Sequence of chain 1.A:
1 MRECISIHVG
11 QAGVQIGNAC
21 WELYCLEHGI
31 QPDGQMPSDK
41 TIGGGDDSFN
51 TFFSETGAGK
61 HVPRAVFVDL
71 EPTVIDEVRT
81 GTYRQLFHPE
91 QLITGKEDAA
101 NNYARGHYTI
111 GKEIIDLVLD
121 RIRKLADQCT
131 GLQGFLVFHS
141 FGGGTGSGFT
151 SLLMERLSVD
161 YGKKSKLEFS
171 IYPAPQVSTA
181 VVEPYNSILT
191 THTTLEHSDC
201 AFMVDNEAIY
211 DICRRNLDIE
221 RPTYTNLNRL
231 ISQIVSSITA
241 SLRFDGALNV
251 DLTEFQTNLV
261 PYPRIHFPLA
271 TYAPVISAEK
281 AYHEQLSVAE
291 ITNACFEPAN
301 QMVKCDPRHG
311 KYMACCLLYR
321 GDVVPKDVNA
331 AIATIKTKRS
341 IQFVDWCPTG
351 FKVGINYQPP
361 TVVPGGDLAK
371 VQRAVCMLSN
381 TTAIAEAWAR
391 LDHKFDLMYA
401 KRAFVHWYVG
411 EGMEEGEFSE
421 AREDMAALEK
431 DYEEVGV

The small molecule below binds the protein below.
Small molecule (SMILES): CC(C)(C)c1nc[nH]c1/C=c1\[nH]c(=O)/c(=C/c2cccc(C(=O)c3ccc(F)cc3)c2)[nH]c1=O

Sequence of chain 1.B:
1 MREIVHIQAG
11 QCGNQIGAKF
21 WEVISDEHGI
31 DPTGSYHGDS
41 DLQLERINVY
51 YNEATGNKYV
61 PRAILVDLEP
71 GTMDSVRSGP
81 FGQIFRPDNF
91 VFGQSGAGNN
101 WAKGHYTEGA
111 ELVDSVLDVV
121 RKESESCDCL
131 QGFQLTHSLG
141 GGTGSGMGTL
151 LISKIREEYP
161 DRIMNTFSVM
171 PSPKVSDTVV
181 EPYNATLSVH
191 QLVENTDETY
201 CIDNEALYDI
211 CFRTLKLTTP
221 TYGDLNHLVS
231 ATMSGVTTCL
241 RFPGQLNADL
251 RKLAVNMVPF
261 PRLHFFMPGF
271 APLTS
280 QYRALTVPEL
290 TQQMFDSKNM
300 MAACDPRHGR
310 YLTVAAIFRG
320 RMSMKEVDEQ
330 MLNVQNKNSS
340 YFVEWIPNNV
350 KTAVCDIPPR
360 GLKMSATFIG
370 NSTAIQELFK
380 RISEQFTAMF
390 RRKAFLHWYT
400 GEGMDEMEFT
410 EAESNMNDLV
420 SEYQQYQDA

Binding-site contacts:
Ligand atom NAV contacts residue LEU253 of chain 1.B at 3.6 Å.
Ligand atom FAG contacts residue THR136 of chain 1.B at 3.1 Å.
Ligand atom CBF contacts residue TYR200 of chain 1.B at 3.3 Å (hydrophobic).
Ligand atom CAR contacts residue TYR200 of chain 1.B at 3.6 Å (hydrophobic).
Ligand atom CAJ contacts residue THR237 of chain 1.B at 3.6 Å.
Ligand atom CAR contacts residue ASN165 of chain 1.B at 3.6 Å.
Ligand atom OAE contacts residue LEU253 of chain 1.B at 3.4 Å.
Ligand atom CAH contacts residue TYR200 of chain 1.B at 3.1 Å (hydrophobic).
Ligand atom NAS contacts residue ALA314 of chain 1.B at 3.5 Å.
Ligand atom CAN contacts residue GLN134 of chain 1.B at 3.6 Å.
Ligand atom OAD contacts residue ASN165 of chain 1.B at 3.4 Å.
Ligand atom CAQ contacts residue PHE167 of chain 1.B at 3.4 Å (hydrophobic).
Ligand atom CAL contacts residue VAL236 of chain 1.B at 3.2 Å (hydrophobic).
Ligand atom CAL contacts residue LEU240 of chain 1.B at 3.5 Å (hydrophobic).
Ligand atom CAO contacts residue GLN134 of chain 1.B at 3.6 Å.
Ligand atom OAE contacts residue GLU198 of chain 1.B at 2.9 Å (salt-bridge).
Ligand atom CAM contacts residue GLN134 of chain 1.B at 3.4 Å.
Ligand atom CBE contacts residue VAL236 of chain 1.B at 3.3 Å (hydrophobic).
Ligand atom CAW contacts residue PHE167 of chain 1.B at 3.6 Å (hydrophobic).
Ligand atom CAZ contacts residue ALA314 of chain 1.B at 3.6 Å (hydrophobic).
Ligand atom NAU contacts residue VAL236 of chain 1.B at 2.7 Å (h-bond).
Ligand atom CAL contacts residue LEU250 of chain 1.B at 3.5 Å (hydrophobic).
Ligand atom CAX contacts residue GLN134 of chain 1.B at 3.4 Å.
Ligand atom FAG contacts residue MET233 of chain 1.B at 2.9 Å.
Ligand atom CAY contacts residue VAL236 of chain 1.B at 3.6 Å (hydrophobic).
Ligand atom FAG contacts residue GLN134 of chain 1.B at 3.5 Å.
Ligand atom CAJ contacts residue LEU240 of chain 1.B at 3.5 Å (hydrophobic).
Ligand atom CBA contacts residue PHE167 of chain 1.B at 3.3 Å (hydrophobic).
Ligand atom OAD contacts residue PHE167 of chain 1.B at 3.5 Å.
Ligand atom CAP contacts residue PHE167 of chain 1.B at 3.3 Å (hydrophobic).
Ligand atom OAD contacts residue TYR200 of chain 1.B at 3.3 Å.
Ligand atom CAH contacts residue GLU198 of chain 1.B at 3.3 Å.
Ligand atom CAA contacts residue ALA315 of chain 1.B at 3.6 Å (hydrophobic).
Ligand atom CAZ contacts residue LEU253 of chain 1.B at 3.6 Å (hydrophobic).
Ligand atom OAF contacts residue CYS239 of chain 1.B at 3.2 Å (h-bond).
Ligand atom CAP contacts residue GLN134 of chain 1.B at 3.4 Å.
Ligand atom CBE contacts residue ILE368 of chain 1.B at 3.6 Å (hydrophobic).
Ligand atom NAS contacts residue LEU253 of chain 1.B at 3.6 Å.
Ligand atom CAM contacts residue THR237 of chain 1.B at 3.5 Å.
Ligand atom OAF contacts residue VAL236 of chain 1.B at 3.1 Å (h-bond).